Binding-site contacts:
Ligand atom C2 contacts residue ASN103 of chain 1.B at 4.4 Å.
Ligand atom C5 contacts residue PHE36 of chain 1.B at 4.2 Å (hydrophobic).
Ligand atom C4 contacts residue PHE36 of chain 1.B at 4.2 Å (hydrophobic).
Ligand atom C7 contacts residue PHE36 of chain 1.B at 3.8 Å (hydrophobic).
Ligand atom C3 contacts residue ANC1 of chain 1.E at 0.7 Å.
Ligand atom O1 contacts residue PHE54 of chain 1.B at 4.0 Å.
Ligand atom C1 contacts residue ALA81 of chain 1.B at 4.1 Å (hydrophobic).
Ligand atom C8 contacts residue THR38 of chain 1.B at 3.4 Å.
Ligand atom O1 contacts residue ANC1 of chain 1.E at 1.5 Å.
Ligand atom C5 contacts residue ANC1 of chain 1.E at 0.3 Å.
Ligand atom C8 contacts residue ILE22 of chain 1.B at 3.0 Å (hydrophobic).
Ligand atom C4 contacts residue ANC1 of chain 1.E at 0.3 Å.
Ligand atom C7 contacts residue ILE22 of chain 1.B at 3.9 Å (hydrophobic).
Ligand atom C2 contacts residue ANC1 of chain 1.E at 1.2 Å.
Ligand atom C4 contacts residue ASN103 of chain 1.B at 4.2 Å.
Ligand atom C8 contacts residue LEU115 of chain 1.B at 4.4 Å (hydrophobic).
Ligand atom C1 contacts residue ANC1 of chain 1.E at 0.9 Å.
Ligand atom C5 contacts residue PHE40 of chain 1.B at 4.4 Å (hydrophobic).
Ligand atom C1 contacts residue PHE89 of chain 1.B at 4.1 Å (hydrophobic).
Ligand atom C7 contacts residue THR38 of chain 1.B at 2.9 Å.
Ligand atom C1 contacts residue ASN103 of chain 1.B at 3.0 Å.
Ligand atom C8 contacts residue ANC1 of chain 1.E at 2.3 Å.
Ligand atom C6 contacts residue PHE36 of chain 1.B at 3.5 Å (hydrophobic).
Ligand atom C2 contacts residue ASN87 of chain 1.B at 4.4 Å.
Ligand atom C1 contacts residue ASN87 of chain 1.B at 3.2 Å.
Ligand atom C7 contacts residue ANC1 of chain 1.E at 1.4 Å.
Ligand atom C8 contacts residue PHE36 of chain 1.B at 3.1 Å (hydrophobic).
Ligand atom C2 contacts residue ALA81 of chain 1.B at 3.8 Å (hydrophobic).
Ligand atom C6 contacts residue THR38 of chain 1.B at 4.2 Å.
Ligand atom C6 contacts residue ANC1 of chain 1.E at 0.6 Å.
Ligand atom C7 contacts residue PHE40 of chain 1.B at 4.3 Å (hydrophobic).
Ligand atom O1 contacts residue PHE56 of chain 1.B at 4.1 Å.

Sequence of chain 1.B:
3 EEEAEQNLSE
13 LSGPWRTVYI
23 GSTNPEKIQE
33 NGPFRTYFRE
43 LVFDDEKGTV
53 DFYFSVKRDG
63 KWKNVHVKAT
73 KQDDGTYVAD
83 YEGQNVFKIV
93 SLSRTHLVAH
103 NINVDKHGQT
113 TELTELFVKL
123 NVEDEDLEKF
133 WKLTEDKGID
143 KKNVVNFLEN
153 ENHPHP

The small molecule below binds the protein below.
Small molecule (SMILES): C=C[C@@H](O)CCCCC